Sequence of chain 1.A:
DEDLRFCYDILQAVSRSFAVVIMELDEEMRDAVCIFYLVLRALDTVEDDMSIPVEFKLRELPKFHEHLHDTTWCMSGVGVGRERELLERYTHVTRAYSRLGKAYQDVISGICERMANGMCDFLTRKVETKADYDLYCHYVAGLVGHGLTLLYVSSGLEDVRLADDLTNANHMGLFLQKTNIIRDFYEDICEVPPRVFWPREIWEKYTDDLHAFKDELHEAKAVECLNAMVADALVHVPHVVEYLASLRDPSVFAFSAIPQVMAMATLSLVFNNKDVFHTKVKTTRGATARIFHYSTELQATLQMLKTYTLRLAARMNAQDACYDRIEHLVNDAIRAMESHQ

Binding-site contacts:
Ligand atom C1 contacts residue PHE42 of chain 1.A at 4.0 Å (hydrophobic).
Ligand atom C13 contacts residue LEU172 of chain 1.A at 3.8 Å (hydrophobic).
Ligand atom O3B contacts residue RWZ1 of chain 1.F at 4.0 Å.
Ligand atom C9 contacts residue RWZ1 of chain 1.F at 4.0 Å.
Ligand atom C13 contacts residue GLY169 of chain 1.A at 4.0 Å.
Ligand atom C8 contacts residue LEU200 of chain 1.A at 3.6 Å (hydrophobic).
Ligand atom C12 contacts residue LEU172 of chain 1.A at 3.7 Å (hydrophobic).
Ligand atom C15 contacts residue GLY169 of chain 1.A at 3.5 Å.
Ligand atom C3 contacts residue PHE42 of chain 1.A at 3.7 Å (hydrophobic).
Ligand atom C12 contacts residue MET196 of chain 1.A at 3.8 Å (hydrophobic).
Ligand atom C11 contacts residue LEU172 of chain 1.A at 3.5 Å (hydrophobic).
Ligand atom O1A contacts residue SER41 of chain 1.A at 3.8 Å.
Ligand atom C9 contacts residue ALA165 of chain 1.A at 3.6 Å (hydrophobic).
Ligand atom C14 contacts residue MET196 of chain 1.A at 3.8 Å (hydrophobic).
Ligand atom S1 contacts residue SER41 of chain 1.A at 3.8 Å.
Ligand atom C9 contacts residue GLY197 of chain 1.A at 4.0 Å.
Ligand atom O2B contacts residue SER39 of chain 1.A at 2.7 Å (h-bond).
Ligand atom C7 contacts residue LEU200 of chain 1.A at 3.5 Å (hydrophobic).
Ligand atom S1 contacts residue PHE42 of chain 1.A at 4.0 Å.
Ligand atom C15 contacts residue TYR267 of chain 1.A at 3.4 Å (hydrophobic).
Ligand atom O2B contacts residue SER41 of chain 1.A at 3.0 Å.
Ligand atom C14 contacts residue TYR176 of chain 1.A at 3.5 Å (hydrophobic).
Ligand atom C12 contacts residue GLY169 of chain 1.A at 3.6 Å.
Ligand atom C9 contacts residue VAL168 of chain 1.A at 3.5 Å (hydrophobic).
Ligand atom C15 contacts residue ALA193 of chain 1.A at 4.0 Å (hydrophobic).
Ligand atom O3B contacts residue SER39 of chain 1.A at 3.0 Å (h-bond).
Ligand atom O1B contacts residue SER39 of chain 1.A at 3.5 Å (h-bond).
Ligand atom C15 contacts residue MET196 of chain 1.A at 4.0 Å (hydrophobic).
Ligand atom C6 contacts residue RWZ1 of chain 1.F at 3.6 Å.
Ligand atom C14 contacts residue LEU172 of chain 1.A at 3.7 Å (hydrophobic).
Ligand atom PB contacts residue SER39 of chain 1.A at 3.2 Å.
Ligand atom C4 contacts residue PHE42 of chain 1.A at 3.4 Å (hydrophobic).
Ligand atom C4 contacts residue TYR61 of chain 1.A at 4.0 Å (hydrophobic).
Ligand atom C4 contacts residue RWZ1 of chain 1.F at 3.8 Å.
Ligand atom C15 contacts residue THR173 of chain 1.A at 3.9 Å.
Ligand atom C14 contacts residue SER280 of chain 1.A at 3.6 Å.
Ligand atom C10 contacts residue LEU200 of chain 1.A at 3.6 Å (hydrophobic).
Ligand atom C13 contacts residue MET196 of chain 1.A at 3.9 Å (hydrophobic).
Ligand atom O2B contacts residue PHE42 of chain 1.A at 3.1 Å (h-bond).
Ligand atom C10 contacts residue GLY197 of chain 1.A at 3.8 Å.

A protein and the small-molecule ligand that binds it are described below.
Small molecule (SMILES): CC(C)=CCC/C(C)=C/CC/C(C)=C/CS[P](=O)(O)OP(=O)(O)O